The small molecule below binds the protein below.
Small molecule (SMILES): CCNC(=O)c1cc2c(-c3cc(C(C)(C)O)ccc3Oc3c(C)cc(F)cc3C)cn(C)c(=O)c2[nH]1

Sequence of chain 1.E:
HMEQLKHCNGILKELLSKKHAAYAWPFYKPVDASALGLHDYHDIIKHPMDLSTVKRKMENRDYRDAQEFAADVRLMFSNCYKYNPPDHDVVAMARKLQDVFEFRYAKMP

Binding-site contacts:
Ligand atom C1 contacts residue ASN86 of chain 1.E at 3.7 Å.
Ligand atom C3 contacts residue ASN86 of chain 1.E at 3.5 Å.
Ligand atom C8 contacts residue VAL92 of chain 1.E at 3.7 Å (hydrophobic).
Ligand atom N contacts residue ASN86 of chain 1.E at 2.8 Å (h-bond).
Ligand atom O1 contacts residue VAL92 of chain 1.E at 3.8 Å.
Ligand atom C2 contacts residue HIS90 of chain 1.E at 3.7 Å.
Ligand atom C7 contacts residue VAL33 of chain 1.E at 3.7 Å (hydrophobic).
Ligand atom C contacts residue TYR85 of chain 1.E at 3.7 Å (hydrophobic).
Ligand atom C12 contacts residue LEU38 of chain 1.E at 3.7 Å (hydrophobic).
Ligand atom C contacts residue ASN86 of chain 1.E at 3.6 Å.
Ligand atom C4 contacts residue LEU38 of chain 1.E at 3.7 Å (hydrophobic).
Ligand atom C9 contacts residue ASN86 of chain 1.E at 3.7 Å.
Ligand atom C8 contacts residue PHE29 of chain 1.E at 3.7 Å (hydrophobic).
Ligand atom O3 contacts residue PRO32 of chain 1.E at 3.6 Å.
Ligand atom C9 contacts residue VAL92 of chain 1.E at 3.7 Å (hydrophobic).
Ligand atom C2 contacts residue ASN86 of chain 1.E at 3.6 Å.
Ligand atom C19 contacts residue VAL92 of chain 1.E at 3.8 Å (hydrophobic).
Ligand atom O contacts residue HIS90 of chain 1.E at 3.6 Å.
Ligand atom C19 contacts residue MET95 of chain 1.E at 3.9 Å (hydrophobic).
Ligand atom C7 contacts residue VAL92 of chain 1.E at 3.8 Å (hydrophobic).
Ligand atom C8 contacts residue PRO28 of chain 1.E at 3.9 Å (hydrophobic).
Ligand atom N2 contacts residue ASN86 of chain 1.E at 2.7 Å (h-bond).
Ligand atom C10 contacts residue VAL92 of chain 1.E at 3.8 Å (hydrophobic).
Ligand atom C19 contacts residue TRP27 of chain 1.E at 3.6 Å (hydrophobic).
Ligand atom C19 contacts residue PRO28 of chain 1.E at 3.6 Å (hydrophobic).
Ligand atom C contacts residue PRO87 of chain 1.E at 3.8 Å (hydrophobic).
Ligand atom C14 contacts residue TRP27 of chain 1.E at 3.7 Å (hydrophobic).
Ligand atom C27 contacts residue ASP34 of chain 1.E at 3.8 Å.
Ligand atom N1 contacts residue VAL92 of chain 1.E at 3.5 Å.
Ligand atom C10 contacts residue ASN86 of chain 1.E at 3.8 Å.
Ligand atom N contacts residue TYR85 of chain 1.E at 3.7 Å.
Ligand atom C15 contacts residue TRP27 of chain 1.E at 3.7 Å (hydrophobic).
Ligand atom O3 contacts residue VAL33 of chain 1.E at 3.8 Å.
Ligand atom N1 contacts residue VAL33 of chain 1.E at 3.5 Å.
Ligand atom C18 contacts residue TRP27 of chain 1.E at 3.9 Å (hydrophobic).
Ligand atom O contacts residue LEU40 of chain 1.E at 3.7 Å.
Ligand atom O3 contacts residue ASP34 of chain 1.E at 3.2 Å (salt-bridge).
Ligand atom C8 contacts residue VAL33 of chain 1.E at 3.6 Å (hydrophobic).
Ligand atom O1 contacts residue ASN86 of chain 1.E at 2.8 Å (h-bond).
Ligand atom C11 contacts residue LEU38 of chain 1.E at 3.8 Å (hydrophobic).